This protein binds this small molecule.
Small molecule (SMILES): Nc1ncnc2c1ncn2[C@H]1C[C@H](O)[C@@H](CO[P](=O)(O)O[P](=O)(O)OP(=O)(O)O)O1

Sequence of chain 1.A:
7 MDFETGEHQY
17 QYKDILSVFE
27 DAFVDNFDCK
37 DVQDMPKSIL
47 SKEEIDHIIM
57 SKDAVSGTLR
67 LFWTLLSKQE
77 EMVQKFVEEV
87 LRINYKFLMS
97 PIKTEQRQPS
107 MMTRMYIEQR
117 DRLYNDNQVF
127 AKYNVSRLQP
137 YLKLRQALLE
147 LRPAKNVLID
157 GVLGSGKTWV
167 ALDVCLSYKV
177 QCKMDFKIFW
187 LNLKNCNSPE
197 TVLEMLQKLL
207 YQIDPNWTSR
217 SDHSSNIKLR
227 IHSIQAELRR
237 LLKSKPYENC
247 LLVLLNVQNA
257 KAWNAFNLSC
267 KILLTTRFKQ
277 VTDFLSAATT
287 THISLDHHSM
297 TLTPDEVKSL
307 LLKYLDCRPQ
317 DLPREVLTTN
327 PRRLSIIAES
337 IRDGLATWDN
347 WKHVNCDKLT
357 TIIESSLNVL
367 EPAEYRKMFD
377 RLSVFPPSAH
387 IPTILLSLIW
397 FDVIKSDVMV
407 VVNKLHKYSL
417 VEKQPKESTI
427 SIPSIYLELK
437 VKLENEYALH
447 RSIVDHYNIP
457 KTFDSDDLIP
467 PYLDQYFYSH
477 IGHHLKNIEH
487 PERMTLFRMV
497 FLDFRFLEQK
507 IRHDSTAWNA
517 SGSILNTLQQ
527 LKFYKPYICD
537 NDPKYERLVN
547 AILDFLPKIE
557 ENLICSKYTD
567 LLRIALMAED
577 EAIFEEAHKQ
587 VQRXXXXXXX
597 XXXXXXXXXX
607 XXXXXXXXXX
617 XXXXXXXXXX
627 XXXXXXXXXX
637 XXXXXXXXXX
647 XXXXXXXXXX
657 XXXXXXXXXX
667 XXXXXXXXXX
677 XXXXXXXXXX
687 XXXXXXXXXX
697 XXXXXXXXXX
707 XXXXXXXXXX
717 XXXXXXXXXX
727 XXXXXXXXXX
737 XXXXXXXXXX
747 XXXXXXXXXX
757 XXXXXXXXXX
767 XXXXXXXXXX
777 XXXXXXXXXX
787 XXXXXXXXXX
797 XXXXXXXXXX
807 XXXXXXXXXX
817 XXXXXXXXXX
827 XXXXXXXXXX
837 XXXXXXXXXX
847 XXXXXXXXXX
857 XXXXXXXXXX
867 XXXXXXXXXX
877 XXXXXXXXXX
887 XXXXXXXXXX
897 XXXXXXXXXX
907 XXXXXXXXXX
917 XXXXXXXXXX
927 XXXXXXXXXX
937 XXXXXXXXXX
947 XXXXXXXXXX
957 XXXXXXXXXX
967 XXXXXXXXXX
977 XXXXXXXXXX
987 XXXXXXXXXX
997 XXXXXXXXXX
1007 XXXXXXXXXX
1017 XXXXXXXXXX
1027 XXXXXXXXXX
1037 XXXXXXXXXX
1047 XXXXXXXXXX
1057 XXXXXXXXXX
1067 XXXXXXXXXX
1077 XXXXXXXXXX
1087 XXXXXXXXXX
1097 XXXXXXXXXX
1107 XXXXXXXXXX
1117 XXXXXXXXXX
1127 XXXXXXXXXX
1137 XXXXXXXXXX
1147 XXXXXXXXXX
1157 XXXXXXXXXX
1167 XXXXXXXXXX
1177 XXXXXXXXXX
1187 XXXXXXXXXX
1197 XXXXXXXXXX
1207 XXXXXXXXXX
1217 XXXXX

Binding-site contacts:
Ligand atom O3G contacts residue ARG273 of chain 1.A at 2.1 Å (salt-bridge).
Ligand atom O1G contacts residue GLY160 of chain 1.A at 3.0 Å (h-bond).
Ligand atom O5' contacts residue TRP165 of chain 1.A at 3.6 Å.
Ligand atom PB contacts residue MG1 of chain 1.Q at 3.5 Å.
Ligand atom PB contacts residue GLY162 of chain 1.A at 3.5 Å.
Ligand atom N6 contacts residue ASN130 of chain 1.A at 3.0 Å.
Ligand atom O1A contacts residue GLY162 of chain 1.A at 2.8 Å.
Ligand atom PG contacts residue GLY160 of chain 1.A at 3.4 Å.
Ligand atom N3 contacts residue ALA127 of chain 1.A at 3.5 Å.
Ligand atom O2B contacts residue SER161 of chain 1.A at 3.0 Å (h-bond).
Ligand atom N3 contacts residue TYR310 of chain 1.A at 2.7 Å (h-bond).
Ligand atom O2B contacts residue GLY160 of chain 1.A at 3.1 Å (h-bond).
Ligand atom O1B contacts residue THR164 of chain 1.A at 2.8 Å (h-bond).
Ligand atom O1A contacts residue THR164 of chain 1.A at 2.7 Å (h-bond).
Ligand atom O3A contacts residue GLY160 of chain 1.A at 3.2 Å.
Ligand atom PA contacts residue GLY162 of chain 1.A at 3.5 Å.
Ligand atom C1' contacts residue SER331 of chain 1.A at 3.1 Å.
Ligand atom C2 contacts residue ALA127 of chain 1.A at 2.8 Å (hydrophobic).
Ligand atom O1B contacts residue MG1 of chain 1.Q at 2.3 Å.
Ligand atom O3G contacts residue LEU159 of chain 1.A at 3.5 Å.
Ligand atom N7 contacts residue ARG133 of chain 1.A at 3.4 Å (salt-bridge).
Ligand atom O2A contacts residue MG1 of chain 1.Q at 3.2 Å.
Ligand atom O1G contacts residue LYS163 of chain 1.A at 3.1 Å.
Ligand atom O2G contacts residue MG1 of chain 1.Q at 2.3 Å.
Ligand atom C2 contacts residue TYR310 of chain 1.A at 2.7 Å (hydrophobic).
Ligand atom O3B contacts residue MG1 of chain 1.Q at 3.4 Å.
Ligand atom PB contacts residue GLY160 of chain 1.A at 3.4 Å.
Ligand atom O3A contacts residue GLY162 of chain 1.A at 2.9 Å (h-bond).
Ligand atom N3 contacts residue SER331 of chain 1.A at 3.5 Å (h-bond).
Ligand atom PG contacts residue MG1 of chain 1.Q at 3.5 Å.
Ligand atom O2B contacts residue GLY162 of chain 1.A at 3.1 Å (h-bond).
Ligand atom O3B contacts residue GLY160 of chain 1.A at 2.9 Å (h-bond).
Ligand atom PG contacts residue ARG273 of chain 1.A at 3.2 Å.
Ligand atom N1 contacts residue ALA127 of chain 1.A at 3.2 Å.
Ligand atom O3' contacts residue SER331 of chain 1.A at 3.1 Å.
Ligand atom N1 contacts residue ASN130 of chain 1.A at 3.5 Å.
Ligand atom O2B contacts residue LYS163 of chain 1.A at 3.0 Å.
Ligand atom O1A contacts residue LYS163 of chain 1.A at 2.8 Å (salt-bridge).
Ligand atom O1A contacts residue TRP165 of chain 1.A at 2.9 Å (h-bond).
Ligand atom O1G contacts residue LEU159 of chain 1.A at 3.3 Å.